Sequence of chain 1.B:
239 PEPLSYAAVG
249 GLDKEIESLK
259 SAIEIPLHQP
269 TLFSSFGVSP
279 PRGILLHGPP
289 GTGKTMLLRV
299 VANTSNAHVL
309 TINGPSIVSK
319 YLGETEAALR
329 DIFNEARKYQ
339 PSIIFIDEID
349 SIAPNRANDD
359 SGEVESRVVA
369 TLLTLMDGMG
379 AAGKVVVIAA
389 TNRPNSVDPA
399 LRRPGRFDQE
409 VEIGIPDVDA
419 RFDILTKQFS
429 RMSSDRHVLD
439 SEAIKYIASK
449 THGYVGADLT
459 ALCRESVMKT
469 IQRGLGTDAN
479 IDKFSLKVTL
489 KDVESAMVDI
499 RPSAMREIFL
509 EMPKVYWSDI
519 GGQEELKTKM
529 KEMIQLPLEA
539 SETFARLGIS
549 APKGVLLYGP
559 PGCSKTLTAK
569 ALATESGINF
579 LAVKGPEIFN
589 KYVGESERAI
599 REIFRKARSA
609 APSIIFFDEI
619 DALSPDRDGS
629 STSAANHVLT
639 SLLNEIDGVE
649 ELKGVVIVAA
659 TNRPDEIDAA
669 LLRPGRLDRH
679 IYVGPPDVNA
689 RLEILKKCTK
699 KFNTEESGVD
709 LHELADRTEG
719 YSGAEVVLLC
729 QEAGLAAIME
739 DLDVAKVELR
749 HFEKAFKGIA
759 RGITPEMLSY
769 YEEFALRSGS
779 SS

A protein and the small-molecule ligand that binds it are described below.
Small molecule (SMILES): CCCS(=O)(=O)N1N=Cc2sc(C)cc2B1O

Sequence of chain 1.A:
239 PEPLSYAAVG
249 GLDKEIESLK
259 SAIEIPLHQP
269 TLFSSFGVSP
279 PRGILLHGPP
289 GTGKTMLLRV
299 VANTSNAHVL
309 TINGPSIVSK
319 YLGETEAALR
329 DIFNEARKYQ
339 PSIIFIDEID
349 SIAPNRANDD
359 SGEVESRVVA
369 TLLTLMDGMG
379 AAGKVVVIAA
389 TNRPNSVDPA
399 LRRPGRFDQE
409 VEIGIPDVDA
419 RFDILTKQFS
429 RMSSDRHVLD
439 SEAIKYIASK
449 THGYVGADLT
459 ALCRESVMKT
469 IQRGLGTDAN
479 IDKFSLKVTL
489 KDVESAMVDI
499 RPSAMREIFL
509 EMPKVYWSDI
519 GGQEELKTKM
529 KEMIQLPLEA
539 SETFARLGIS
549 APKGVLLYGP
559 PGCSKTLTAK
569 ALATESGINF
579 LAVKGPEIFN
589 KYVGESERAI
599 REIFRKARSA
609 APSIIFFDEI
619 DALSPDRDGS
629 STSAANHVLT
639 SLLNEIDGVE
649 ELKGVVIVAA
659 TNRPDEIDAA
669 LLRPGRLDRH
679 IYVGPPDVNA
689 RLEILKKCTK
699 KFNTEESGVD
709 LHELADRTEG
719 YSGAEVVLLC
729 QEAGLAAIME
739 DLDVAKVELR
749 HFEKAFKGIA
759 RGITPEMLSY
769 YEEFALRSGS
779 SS

Binding-site contacts:
Ligand atom C8 contacts residue PRO672 of chain 1.B at 4.3 Å (hydrophobic).
Ligand atom O15 contacts residue AGS1 of chain 1.H at 3.2 Å (h-bond).
Ligand atom C7 contacts residue VAL725 of chain 1.A at 4.0 Å (hydrophobic).
Ligand atom C12 contacts residue VAL725 of chain 1.A at 3.6 Å (hydrophobic).
Ligand atom S1 contacts residue GLY673 of chain 1.B at 3.9 Å.
Ligand atom O1 contacts residue AGS1 of chain 1.H at 2.3 Å (h-bond).
Ligand atom C7 contacts residue GLY673 of chain 1.B at 3.9 Å.
Ligand atom C8 contacts residue VAL725 of chain 1.A at 3.6 Å (hydrophobic).
Ligand atom C8 contacts residue GLY673 of chain 1.B at 3.6 Å.
Ligand atom C8 contacts residue GLN729 of chain 1.A at 4.0 Å.
Ligand atom N1 contacts residue AGS1 of chain 1.H at 2.3 Å (h-bond).
Ligand atom N2 contacts residue AGS1 of chain 1.H at 3.4 Å (h-bond).
Ligand atom O16 contacts residue LEU565 of chain 1.A at 4.1 Å.
Ligand atom S15 contacts residue LEU565 of chain 1.A at 4.4 Å.
Ligand atom O15 contacts residue LEU565 of chain 1.A at 3.4 Å.
Ligand atom S15 contacts residue AGS1 of chain 1.H at 3.2 Å (h-bond).
Ligand atom C2 contacts residue AGS1 of chain 1.H at 3.9 Å.
Ligand atom O1 contacts residue VAL725 of chain 1.A at 4.5 Å.
Ligand atom C14 contacts residue AGS1 of chain 1.H at 3.4 Å.
Ligand atom B1 contacts residue AGS1 of chain 1.H at 1.4 Å.
Ligand atom O16 contacts residue LYS695 of chain 1.A at 4.3 Å.
Ligand atom C7 contacts residue GLN729 of chain 1.A at 4.0 Å.
Ligand atom C12 contacts residue AGS1 of chain 1.H at 3.0 Å.
Ligand atom C7 contacts residue AGS1 of chain 1.H at 4.2 Å.
Ligand atom C13 contacts residue AGS1 of chain 1.H at 2.3 Å.
Ligand atom O16 contacts residue AGS1 of chain 1.H at 3.2 Å.
Ligand atom S1 contacts residue GLN729 of chain 1.A at 3.9 Å.